The protein below binds the small molecule below.
Small molecule (SMILES): OC[C@H]1O[C@@H](n2cnc3c(NCc4ccccc4)ncnc32)[C@H](O)[C@@H]1O

Sequence of chain 1.A:
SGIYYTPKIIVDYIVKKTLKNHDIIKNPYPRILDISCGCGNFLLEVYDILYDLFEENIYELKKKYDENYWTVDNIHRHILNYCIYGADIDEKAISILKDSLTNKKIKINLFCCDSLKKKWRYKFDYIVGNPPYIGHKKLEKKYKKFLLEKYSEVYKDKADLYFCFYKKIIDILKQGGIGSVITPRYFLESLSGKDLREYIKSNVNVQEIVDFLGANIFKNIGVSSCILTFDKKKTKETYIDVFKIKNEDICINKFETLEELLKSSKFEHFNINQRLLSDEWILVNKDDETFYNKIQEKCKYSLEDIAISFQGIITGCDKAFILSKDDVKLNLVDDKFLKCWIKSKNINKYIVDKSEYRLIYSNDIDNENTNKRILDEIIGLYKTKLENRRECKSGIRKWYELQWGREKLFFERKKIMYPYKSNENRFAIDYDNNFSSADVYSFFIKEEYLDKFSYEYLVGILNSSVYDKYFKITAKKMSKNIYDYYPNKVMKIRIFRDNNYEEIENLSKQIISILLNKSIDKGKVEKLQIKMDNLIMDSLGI

Binding-site contacts:
Ligand atom O3 contacts residue SER63 of chain 1.A at 3.5 Å.
Ligand atom C2 contacts residue ASP115 of chain 1.A at 3.9 Å.
Ligand atom O1 contacts residue ILE116 of chain 1.A at 3.3 Å.
Ligand atom C10 contacts residue ASP150 of chain 1.A at 3.7 Å.
Ligand atom O3 contacts residue PRO168 of chain 1.A at 3.8 Å.
Ligand atom N3 contacts residue ASP150 of chain 1.A at 3.6 Å.
Ligand atom C15 contacts residue ASP150 of chain 1.A at 3.7 Å.
Ligand atom C11 contacts residue ASP150 of chain 1.A at 3.8 Å.
Ligand atom C11 contacts residue TYR179 of chain 1.A at 3.6 Å (hydrophobic).
Ligand atom N3 contacts residue CYS149 of chain 1.A at 3.8 Å.
Ligand atom C9 contacts residue PHE201 of chain 1.A at 3.7 Å (hydrophobic).
Ligand atom C2 contacts residue SER63 of chain 1.A at 3.9 Å.
Ligand atom C1 contacts residue ASP115 of chain 1.A at 3.5 Å.
Ligand atom C8 contacts residue CYS149 of chain 1.A at 3.6 Å (hydrophobic).
Ligand atom O2 contacts residue PRO168 of chain 1.A at 3.8 Å.
Ligand atom N4 contacts residue ASP150 of chain 1.A at 2.8 Å (salt-bridge).
Ligand atom C7 contacts residue ILE116 of chain 1.A at 3.9 Å (hydrophobic).
Ligand atom C8 contacts residue ILE116 of chain 1.A at 3.9 Å (hydrophobic).
Ligand atom C8 contacts residue SER151 of chain 1.A at 3.4 Å.
Ligand atom N4 contacts residue TYR179 of chain 1.A at 3.9 Å.
Ligand atom C9 contacts residue ASP150 of chain 1.A at 3.7 Å.
Ligand atom O contacts residue GLY65 of chain 1.A at 3.7 Å.
Ligand atom O contacts residue ASP115 of chain 1.A at 2.8 Å (salt-bridge).
Ligand atom O2 contacts residue GLY29 of chain 1.A at 3.2 Å (h-bond).
Ligand atom C4 contacts residue ASP115 of chain 1.A at 3.4 Å.
Ligand atom C5 contacts residue PRO168 of chain 1.A at 3.4 Å (hydrophobic).
Ligand atom C10 contacts residue TYR179 of chain 1.A at 3.5 Å (hydrophobic).
Ligand atom C contacts residue GLY29 of chain 1.A at 3.3 Å.
Ligand atom N2 contacts residue ILE62 of chain 1.A at 3.8 Å.
Ligand atom O1 contacts residue ASP115 of chain 1.A at 2.6 Å (salt-bridge).
Ligand atom C16 contacts residue ASP150 of chain 1.A at 3.2 Å.
Ligand atom N2 contacts residue ILE116 of chain 1.A at 3.5 Å (h-bond).
Ligand atom C1 contacts residue GLY29 of chain 1.A at 3.7 Å.
Ligand atom C contacts residue ASP115 of chain 1.A at 3.7 Å.
Ligand atom N2 contacts residue ASP115 of chain 1.A at 3.8 Å.
Ligand atom N3 contacts residue SER151 of chain 1.A at 3.0 Å (h-bond).
Ligand atom C3 contacts residue ASN166 of chain 1.A at 3.8 Å.
Ligand atom C12 contacts residue TYR179 of chain 1.A at 3.7 Å (hydrophobic).
Ligand atom N1 contacts residue PRO168 of chain 1.A at 3.4 Å.
Ligand atom C8 contacts residue ILE62 of chain 1.A at 3.9 Å (hydrophobic).